Binding-site contacts:
Ligand atom C2 contacts residue TRP46 of chain 1.A at 4.3 Å (hydrophobic).
Ligand atom O6 contacts residue GLN44 of chain 1.A at 4.0 Å.
Ligand atom O3 contacts residue TRP46 of chain 1.A at 4.5 Å.
Ligand atom C1 contacts residue TRP46 of chain 1.A at 4.0 Å (hydrophobic).
Ligand atom O4 contacts residue TRP46 of chain 1.A at 2.9 Å (h-bond).
Ligand atom C5 contacts residue TRP46 of chain 1.A at 3.5 Å (hydrophobic).
Ligand atom O6 contacts residue ALA45 of chain 1.A at 4.2 Å.
Ligand atom O4 contacts residue GLN44 of chain 1.A at 3.4 Å.
Ligand atom C4 contacts residue GLN44 of chain 1.A at 4.0 Å.
Ligand atom C3 contacts residue GLU47 of chain 1.A at 3.4 Å.
Ligand atom C3 contacts residue TRP46 of chain 1.A at 3.9 Å (hydrophobic).
Ligand atom C6 contacts residue TRP46 of chain 1.A at 3.5 Å (hydrophobic).
Ligand atom C4 contacts residue TRP46 of chain 1.A at 3.8 Å (hydrophobic).
Ligand atom O3 contacts residue SER40 of chain 1.A at 3.6 Å.
Ligand atom O4 contacts residue ALA45 of chain 1.A at 3.5 Å (h-bond).
Ligand atom O3 contacts residue GLU47 of chain 1.A at 2.5 Å (salt-bridge).
Ligand atom O2 contacts residue ASN28 of chain 1.A at 4.2 Å.
Ligand atom O5 contacts residue TRP46 of chain 1.A at 4.0 Å.
Ligand atom O4 contacts residue GLU47 of chain 1.A at 2.8 Å (salt-bridge).
Ligand atom C6 contacts residue ALA45 of chain 1.A at 4.0 Å (hydrophobic).
Ligand atom C4 contacts residue GLU47 of chain 1.A at 3.7 Å.
Ligand atom O2 contacts residue TRP46 of chain 1.A at 4.2 Å.
Ligand atom O3 contacts residue ASN28 of chain 1.A at 4.2 Å.

This small molecule binds to this protein.
Small molecule (SMILES): OC[C@H]1O[C@@H](O)[C@H](O)[C@@H](O)[C@@H]1O

Sequence of chain 1.A:
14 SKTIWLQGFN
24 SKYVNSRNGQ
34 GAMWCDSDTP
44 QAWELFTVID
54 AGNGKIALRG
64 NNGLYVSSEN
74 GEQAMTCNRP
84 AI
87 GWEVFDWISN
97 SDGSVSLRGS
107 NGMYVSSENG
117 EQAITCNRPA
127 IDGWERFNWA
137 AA